A protein and the small-molecule ligand that binds it are described below.
Small molecule (SMILES): CC(=O)N[C@H]1[C@H](O[C@H]2[C@H](O)[C@@H](NC(C)=O)CO[C@@H]2CO[C@@H]2O[C@@H](C)[C@@H](O)[C@@H](O)[C@@H]2O)O[C@H](CO)[C@@H](O[C@@H]2O[C@H](CO)[C@@H](O)[C@H](O)[C@@H]2O)[C@@H]1O

Binding-site contacts:
Ligand atom C2 contacts residue ASN307 of chain 53.E at 2.5 Å.
Ligand atom N2 contacts residue ASN307 of chain 53.E at 3.0 Å (h-bond).
Ligand atom C5 contacts residue ASN307 of chain 53.E at 3.6 Å.
Ligand atom C4 contacts residue ASN307 of chain 53.E at 4.2 Å.
Ligand atom C8 contacts residue PRO305 of chain 53.E at 2.9 Å (hydrophobic).
Ligand atom C1 contacts residue ASN307 of chain 53.E at 1.4 Å.
Ligand atom C7 contacts residue ASN307 of chain 53.E at 4.1 Å.
Ligand atom C7 contacts residue PRO305 of chain 53.E at 4.3 Å (hydrophobic).
Ligand atom O5 contacts residue ASN307 of chain 53.E at 2.3 Å (h-bond).
Ligand atom C8 contacts residue ASN307 of chain 53.E at 4.5 Å.
Ligand atom O6 contacts residue GLN328 of chain 53.E at 4.3 Å.
Ligand atom C8 contacts residue ILE306 of chain 53.E at 3.7 Å (hydrophobic).
Ligand atom C3 contacts residue ASN307 of chain 53.E at 3.8 Å.

Sequence of chain 53.E:
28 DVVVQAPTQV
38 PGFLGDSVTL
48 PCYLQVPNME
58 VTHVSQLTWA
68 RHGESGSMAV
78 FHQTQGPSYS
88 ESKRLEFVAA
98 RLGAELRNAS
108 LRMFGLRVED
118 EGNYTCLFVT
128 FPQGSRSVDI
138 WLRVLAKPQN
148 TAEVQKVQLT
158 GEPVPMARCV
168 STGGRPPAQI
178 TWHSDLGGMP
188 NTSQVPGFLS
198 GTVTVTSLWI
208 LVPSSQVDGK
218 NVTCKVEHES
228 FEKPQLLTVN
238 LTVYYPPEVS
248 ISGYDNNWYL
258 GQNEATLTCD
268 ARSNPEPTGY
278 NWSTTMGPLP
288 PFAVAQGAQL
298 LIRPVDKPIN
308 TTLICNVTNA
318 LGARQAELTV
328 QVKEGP